A protein and the small-molecule ligand that binds it are described below.
Small molecule (SMILES): C=CC(=O)Nc1cccc([C@@H](OCCN2CCCCC2)c2cc3nccc(C(=O)O)c3s2)c1

Sequence of chain 1.A:
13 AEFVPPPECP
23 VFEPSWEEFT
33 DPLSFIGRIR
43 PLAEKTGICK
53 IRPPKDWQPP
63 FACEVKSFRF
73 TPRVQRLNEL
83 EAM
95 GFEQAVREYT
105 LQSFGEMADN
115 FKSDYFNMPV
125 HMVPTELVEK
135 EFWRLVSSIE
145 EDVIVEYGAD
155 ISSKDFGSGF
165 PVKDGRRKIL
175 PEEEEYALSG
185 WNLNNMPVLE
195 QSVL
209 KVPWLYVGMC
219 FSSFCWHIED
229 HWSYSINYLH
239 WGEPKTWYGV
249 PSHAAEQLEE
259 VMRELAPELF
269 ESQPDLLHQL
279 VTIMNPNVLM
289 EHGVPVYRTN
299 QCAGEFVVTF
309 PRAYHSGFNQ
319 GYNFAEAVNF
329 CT

Binding-site contacts:
Ligand atom C13 contacts residue SER221 of chain 1.A at 3.8 Å.
Ligand atom O01 contacts residue LYS243 of chain 1.A at 2.8 Å (salt-bridge).
Ligand atom S30 contacts residue TYR214 of chain 1.A at 3.5 Å.
Ligand atom C07 contacts residue HIS225 of chain 1.A at 3.3 Å.
Ligand atom O03 contacts residue TYR214 of chain 1.A at 3.7 Å.
Ligand atom C17 contacts residue LEU278 of chain 1.A at 3.1 Å (hydrophobic).
Ligand atom N31 contacts residue HIS225 of chain 1.A at 3.2 Å (h-bond).
Ligand atom C32 contacts residue HIS313 of chain 1.A at 3.7 Å.
Ligand atom C29 contacts residue ASP154 of chain 1.A at 3.7 Å.
Ligand atom C23 contacts residue TYR214 of chain 1.A at 3.7 Å (hydrophobic).
Ligand atom C07 contacts residue MN1 of chain 1.C at 3.7 Å.
Ligand atom C33 contacts residue TRP245 of chain 1.A at 3.5 Å (hydrophobic).
Ligand atom C22 contacts residue ASP154 of chain 1.A at 3.1 Å.
Ligand atom C12 contacts residue ARG75 of chain 1.A at 3.8 Å.
Ligand atom C32 contacts residue PHE222 of chain 1.A at 3.8 Å (hydrophobic).
Ligand atom C32 contacts residue MN1 of chain 1.C at 3.1 Å.
Ligand atom C23 contacts residue ASP154 of chain 1.A at 3.2 Å.
Ligand atom S30 contacts residue PHE222 of chain 1.A at 3.6 Å.
Ligand atom C06 contacts residue MN1 of chain 1.C at 3.3 Å.
Ligand atom C04 contacts residue PHE222 of chain 1.A at 3.6 Å (hydrophobic).
Ligand atom O01 contacts residue TYR151 of chain 1.A at 3.4 Å (h-bond).
Ligand atom O03 contacts residue PHE222 of chain 1.A at 3.3 Å.
Ligand atom C02 contacts residue LYS243 of chain 1.A at 3.7 Å.
Ligand atom O21 contacts residue ASP154 of chain 1.A at 3.1 Å (salt-bridge).
Ligand atom N24 contacts residue ASP154 of chain 1.A at 2.9 Å (salt-bridge).
Ligand atom C02 contacts residue TYR151 of chain 1.A at 3.3 Å (hydrophobic).
Ligand atom N15 contacts residue CYS223 of chain 1.A at 3.2 Å (h-bond).
Ligand atom C02 contacts residue PHE222 of chain 1.A at 3.4 Å (hydrophobic).
Ligand atom C05 contacts residue PHE222 of chain 1.A at 3.6 Å (hydrophobic).
Ligand atom N31 contacts residue HIS313 of chain 1.A at 3.5 Å (h-bond).
Ligand atom O03 contacts residue TYR151 of chain 1.A at 2.4 Å (h-bond).
Ligand atom C06 contacts residue HIS225 of chain 1.A at 3.5 Å.
Ligand atom C17 contacts residue CYS223 of chain 1.A at 1.8 Å (hydrophobic).
Ligand atom C32 contacts residue TRP245 of chain 1.A at 3.7 Å (hydrophobic).
Ligand atom N31 contacts residue MN1 of chain 1.C at 2.3 Å.
Ligand atom C33 contacts residue ASN235 of chain 1.A at 3.8 Å.
Ligand atom C33 contacts residue PHE222 of chain 1.A at 3.6 Å (hydrophobic).
Ligand atom O01 contacts residue PHE222 of chain 1.A at 3.7 Å.
Ligand atom C16 contacts residue CYS223 of chain 1.A at 2.8 Å (hydrophobic).
Ligand atom O19 contacts residue CYS223 of chain 1.A at 3.7 Å.